A protein and the small-molecule ligand that binds it are described below.
Small molecule (SMILES): Cc1cc(-c2csc(N)n2)c(C)n1C[C@H]1CCCO1

Binding-site contacts:
Ligand atom N18 contacts residue MET469 of chain 2.A at 4.1 Å.
Ligand atom C8 contacts residue THR360 of chain 2.A at 4.4 Å.
Ligand atom C10 contacts residue TRP336 of chain 2.A at 3.8 Å (hydrophobic).
Ligand atom C1 contacts residue THR360 of chain 2.A at 4.1 Å.
Ligand atom C1 contacts residue MET503 of chain 2.A at 3.8 Å (hydrophobic).
Ligand atom S16 contacts residue PRO371 of chain 2.A at 4.2 Å.
Ligand atom C6 contacts residue GLN384 of chain 2.A at 4.1 Å.
Ligand atom C11 contacts residue ASP335 of chain 2.A at 3.4 Å.
Ligand atom N18 contacts residue PRO371 of chain 2.A at 3.0 Å.
Ligand atom S16 contacts residue SER374 of chain 2.A at 3.8 Å.
Ligand atom C1 contacts residue LEU499 of chain 2.A at 3.8 Å (hydrophobic).
Ligand atom C12 contacts residue GLN384 of chain 2.A at 3.9 Å.
Ligand atom S16 contacts residue ILE375 of chain 2.A at 4.2 Å.
Ligand atom C17 contacts residue PRO371 of chain 2.A at 4.2 Å (hydrophobic).
Ligand atom C2 contacts residue MET503 of chain 2.A at 4.3 Å (hydrophobic).
Ligand atom C17 contacts residue ILE375 of chain 2.A at 3.9 Å (hydrophobic).
Ligand atom C9 contacts residue LEU499 of chain 2.A at 4.0 Å (hydrophobic).
Ligand atom N19 contacts residue ILE375 of chain 2.A at 4.2 Å.
Ligand atom C12 contacts residue TRP336 of chain 2.A at 3.3 Å (hydrophobic).
Ligand atom N18 contacts residue ILE375 of chain 2.A at 3.7 Å.
Ligand atom C10 contacts residue LEU499 of chain 2.A at 4.3 Å (hydrophobic).
Ligand atom C11 contacts residue TRP336 of chain 2.A at 3.5 Å (hydrophobic).
Ligand atom O13 contacts residue GLN384 of chain 2.A at 3.2 Å (h-bond).
Ligand atom C6 contacts residue TRP336 of chain 2.A at 3.8 Å (hydrophobic).
Ligand atom C6 contacts residue MET469 of chain 2.A at 4.0 Å (hydrophobic).
Ligand atom C9 contacts residue GLN384 of chain 2.A at 4.4 Å.
Ligand atom C2 contacts residue MET339 of chain 2.A at 4.3 Å (hydrophobic).
Ligand atom C10 contacts residue THR360 of chain 2.A at 4.0 Å.
Ligand atom C12 contacts residue TYR466 of chain 2.A at 4.0 Å (hydrophobic).
Ligand atom C3 contacts residue PHE381 of chain 2.A at 4.4 Å (hydrophobic).
Ligand atom N19 contacts residue MET469 of chain 2.A at 4.4 Å.
Ligand atom C3 contacts residue MET503 of chain 2.A at 4.1 Å (hydrophobic).
Ligand atom N7 contacts residue MET339 of chain 2.A at 4.0 Å.
Ligand atom C5 contacts residue MET339 of chain 2.A at 4.4 Å (hydrophobic).
Ligand atom C1 contacts residue PRO361 of chain 2.A at 3.8 Å (hydrophobic).
Ligand atom C8 contacts residue MET339 of chain 2.A at 3.8 Å (hydrophobic).
Ligand atom C10 contacts residue ASP335 of chain 2.A at 3.6 Å.

Sequence of chain 2.A:
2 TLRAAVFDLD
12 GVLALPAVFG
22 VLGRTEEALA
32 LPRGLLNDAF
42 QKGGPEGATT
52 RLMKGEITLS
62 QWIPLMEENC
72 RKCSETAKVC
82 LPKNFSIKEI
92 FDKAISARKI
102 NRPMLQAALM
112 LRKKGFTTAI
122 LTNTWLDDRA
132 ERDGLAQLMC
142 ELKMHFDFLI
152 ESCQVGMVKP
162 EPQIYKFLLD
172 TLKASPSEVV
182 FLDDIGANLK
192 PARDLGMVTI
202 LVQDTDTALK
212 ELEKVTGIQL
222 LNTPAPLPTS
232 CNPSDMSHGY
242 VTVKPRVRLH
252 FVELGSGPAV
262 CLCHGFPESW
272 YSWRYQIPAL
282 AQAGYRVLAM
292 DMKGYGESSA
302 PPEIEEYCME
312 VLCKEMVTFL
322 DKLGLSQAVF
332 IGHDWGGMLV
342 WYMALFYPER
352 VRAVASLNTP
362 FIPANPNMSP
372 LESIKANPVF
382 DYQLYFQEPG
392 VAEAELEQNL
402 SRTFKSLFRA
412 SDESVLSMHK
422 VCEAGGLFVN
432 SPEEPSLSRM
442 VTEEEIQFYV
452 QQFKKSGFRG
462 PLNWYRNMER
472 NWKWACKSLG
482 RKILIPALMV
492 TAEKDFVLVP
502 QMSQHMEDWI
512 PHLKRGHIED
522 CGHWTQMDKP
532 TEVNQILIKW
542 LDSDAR